Sequence of chain 1.A:
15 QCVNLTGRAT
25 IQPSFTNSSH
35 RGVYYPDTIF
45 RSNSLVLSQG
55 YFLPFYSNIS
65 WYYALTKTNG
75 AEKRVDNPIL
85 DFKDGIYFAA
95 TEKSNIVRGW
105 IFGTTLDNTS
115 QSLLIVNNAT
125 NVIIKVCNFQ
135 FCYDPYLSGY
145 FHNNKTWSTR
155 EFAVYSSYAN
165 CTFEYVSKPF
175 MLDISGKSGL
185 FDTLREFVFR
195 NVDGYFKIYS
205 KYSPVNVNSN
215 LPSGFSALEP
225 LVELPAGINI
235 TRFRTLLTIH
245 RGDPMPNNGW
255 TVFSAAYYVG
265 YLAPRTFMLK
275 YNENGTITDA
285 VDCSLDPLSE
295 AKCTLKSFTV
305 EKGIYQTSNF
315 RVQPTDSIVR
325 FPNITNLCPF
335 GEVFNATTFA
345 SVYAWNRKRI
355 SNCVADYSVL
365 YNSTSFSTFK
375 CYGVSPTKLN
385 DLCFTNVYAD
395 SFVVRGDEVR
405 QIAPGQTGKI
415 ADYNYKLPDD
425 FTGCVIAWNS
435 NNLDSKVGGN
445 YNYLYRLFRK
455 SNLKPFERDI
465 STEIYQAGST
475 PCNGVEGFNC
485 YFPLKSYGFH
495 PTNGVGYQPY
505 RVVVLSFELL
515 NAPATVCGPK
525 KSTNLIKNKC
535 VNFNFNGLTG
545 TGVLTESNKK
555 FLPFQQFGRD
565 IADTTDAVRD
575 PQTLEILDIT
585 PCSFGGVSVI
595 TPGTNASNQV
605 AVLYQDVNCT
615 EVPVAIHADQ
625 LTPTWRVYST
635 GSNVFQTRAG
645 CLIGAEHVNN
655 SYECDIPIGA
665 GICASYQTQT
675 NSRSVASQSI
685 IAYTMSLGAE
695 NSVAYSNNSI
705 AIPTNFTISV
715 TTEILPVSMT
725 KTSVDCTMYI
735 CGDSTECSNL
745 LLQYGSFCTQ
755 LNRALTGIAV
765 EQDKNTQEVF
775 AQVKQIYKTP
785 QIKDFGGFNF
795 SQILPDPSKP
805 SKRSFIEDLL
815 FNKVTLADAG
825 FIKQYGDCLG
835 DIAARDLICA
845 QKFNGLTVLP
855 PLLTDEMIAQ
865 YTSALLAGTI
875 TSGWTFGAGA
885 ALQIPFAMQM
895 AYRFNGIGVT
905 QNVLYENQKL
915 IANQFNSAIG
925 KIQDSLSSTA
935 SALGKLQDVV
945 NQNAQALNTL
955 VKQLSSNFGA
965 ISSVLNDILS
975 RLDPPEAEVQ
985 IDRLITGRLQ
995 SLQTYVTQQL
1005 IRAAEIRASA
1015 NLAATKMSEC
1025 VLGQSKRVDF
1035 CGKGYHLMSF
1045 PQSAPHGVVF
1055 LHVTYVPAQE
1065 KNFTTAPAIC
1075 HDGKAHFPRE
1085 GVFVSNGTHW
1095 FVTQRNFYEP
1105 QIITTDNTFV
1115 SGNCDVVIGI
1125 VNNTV

Binding-site contacts:
Ligand atom N2 contacts residue GLN576 of chain 1.A at 3.4 Å (h-bond).
Ligand atom C4 contacts residue ASN327 of chain 1.A at 4.2 Å.
Ligand atom C1 contacts residue ASN327 of chain 1.A at 1.4 Å.
Ligand atom N2 contacts residue ASN327 of chain 1.A at 2.8 Å (h-bond).
Ligand atom C1 contacts residue GLN576 of chain 1.A at 4.4 Å.
Ligand atom C8 contacts residue LEU578 of chain 1.A at 4.3 Å (hydrophobic).
Ligand atom C7 contacts residue GLN576 of chain 1.A at 3.7 Å.
Ligand atom C2 contacts residue ASN327 of chain 1.A at 2.4 Å.
Ligand atom O5 contacts residue ASN327 of chain 1.A at 2.4 Å (h-bond).
Ligand atom C5 contacts residue ASN327 of chain 1.A at 3.7 Å.
Ligand atom C7 contacts residue ASN327 of chain 1.A at 3.0 Å.
Ligand atom C8 contacts residue ASN327 of chain 1.A at 4.2 Å.
Ligand atom C8 contacts residue GLN576 of chain 1.A at 3.1 Å.
Ligand atom C3 contacts residue ASN327 of chain 1.A at 3.8 Å.
Ligand atom O7 contacts residue ASN327 of chain 1.A at 2.9 Å (h-bond).

This small molecule binds to this protein.
Small molecule (SMILES): CC(=O)N[C@@H]1[C@@H](O)[C@H](O)[C@@H](CO)O[C@H]1O